Sequence of chain 1.P:
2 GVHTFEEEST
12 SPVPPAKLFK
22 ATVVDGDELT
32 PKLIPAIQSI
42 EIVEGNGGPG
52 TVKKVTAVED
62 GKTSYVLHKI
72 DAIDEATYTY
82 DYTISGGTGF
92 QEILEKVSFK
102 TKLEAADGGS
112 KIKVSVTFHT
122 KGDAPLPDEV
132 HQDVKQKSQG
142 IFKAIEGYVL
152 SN

Binding-site contacts:
Ligand atom C3 contacts residue 2AN1 of chain 1.OD at 3.9 Å.
Ligand atom C9 contacts residue LEU68 of chain 1.P at 4.3 Å (hydrophobic).
Ligand atom C5 contacts residue LEU68 of chain 1.P at 4.2 Å (hydrophobic).
Ligand atom C8 contacts residue GLY88 of chain 1.P at 3.4 Å.
Ligand atom S contacts residue GLY88 of chain 1.P at 4.2 Å.
Ligand atom C7 contacts residue GLY88 of chain 1.P at 3.6 Å.
Ligand atom C9 contacts residue GLY88 of chain 1.P at 4.1 Å.
Ligand atom O3 contacts residue SER86 of chain 1.P at 3.1 Å (h-bond).
Ligand atom C4 contacts residue TYR66 of chain 1.P at 4.2 Å (hydrophobic).
Ligand atom O3 contacts residue GLY88 of chain 1.P at 3.8 Å.
Ligand atom O3 contacts residue LEU68 of chain 1.P at 4.1 Å.
Ligand atom C10 contacts residue LEU68 of chain 1.P at 4.1 Å (hydrophobic).
Ligand atom C6 contacts residue GLY88 of chain 1.P at 4.4 Å.
Ligand atom C4 contacts residue 2AN1 of chain 1.OD at 3.7 Å.
Ligand atom C1 contacts residue LEU68 of chain 1.P at 4.4 Å (hydrophobic).
Ligand atom O3 contacts residue GLY87 of chain 1.P at 3.9 Å.
Ligand atom C6 contacts residue TYR66 of chain 1.P at 3.0 Å (hydrophobic).
Ligand atom C5 contacts residue TYR66 of chain 1.P at 4.0 Å (hydrophobic).
Ligand atom O2 contacts residue GLY87 of chain 1.P at 4.2 Å.
Ligand atom O2 contacts residue GLY88 of chain 1.P at 3.6 Å (h-bond).
Ligand atom C7 contacts residue TYR66 of chain 1.P at 3.6 Å (hydrophobic).

The small molecule below binds the protein below.
Small molecule (SMILES): O=S(=O)(O)c1cccc2cccc(Nc3ccccc3)c12